This protein binds this small molecule.
Small molecule (SMILES): C[C@H](NC(=O)[C@H](CC(=O)NCC(C)(C)C)NC(=O)c1ccc(C(=O)NO)cc1)C(=O)NCc1ccccc1

Sequence of chain 1.K:
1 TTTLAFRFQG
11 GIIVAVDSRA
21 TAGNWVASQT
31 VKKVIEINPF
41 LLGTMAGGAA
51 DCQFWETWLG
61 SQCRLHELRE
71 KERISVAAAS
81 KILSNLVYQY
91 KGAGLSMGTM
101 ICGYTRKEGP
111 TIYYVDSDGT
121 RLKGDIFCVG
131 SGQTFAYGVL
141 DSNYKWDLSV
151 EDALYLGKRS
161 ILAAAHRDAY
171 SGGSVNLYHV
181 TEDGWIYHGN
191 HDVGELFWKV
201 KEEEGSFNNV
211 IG

Binding-site contacts:
Ligand atom C17 contacts residue THR1 of chain 1.K at 3.0 Å.
Ligand atom C30 contacts residue SER130 of chain 1.L at 3.5 Å.
Ligand atom N29 contacts residue SER130 of chain 1.L at 2.9 Å (h-bond).
Ligand atom C23 contacts residue LYS33 of chain 1.K at 3.8 Å.
Ligand atom C23 contacts residue ALA49 of chain 1.K at 3.7 Å (hydrophobic).
Ligand atom C22 contacts residue VAL31 of chain 1.K at 3.3 Å (hydrophobic).
Ligand atom O24 contacts residue ALA20 of chain 1.K at 3.2 Å.
Ligand atom C14 contacts residue THR21 of chain 1.K at 3.5 Å.
Ligand atom C12 contacts residue THR21 of chain 1.K at 3.6 Å.
Ligand atom N16 contacts residue MES1 of chain 1.IA at 3.7 Å.
Ligand atom O35 contacts residue ALA27 of chain 1.K at 3.8 Å.
Ligand atom C14 contacts residue GLY47 of chain 1.K at 3.6 Å.
Ligand atom N10 contacts residue ASP126 of chain 1.L at 3.3 Å (salt-bridge).
Ligand atom O24 contacts residue MG1 of chain 1.HA at 3.3 Å.
Ligand atom C21 contacts residue ALA49 of chain 1.K at 3.8 Å (hydrophobic).
Ligand atom N03 contacts residue PRO127 of chain 1.L at 3.6 Å.
Ligand atom O26 contacts residue ALA49 of chain 1.K at 3.3 Å (h-bond).
Ligand atom O36 contacts residue THR21 of chain 1.K at 3.6 Å.
Ligand atom C25 contacts residue THR21 of chain 1.K at 3.3 Å.
Ligand atom C02 contacts residue PRO127 of chain 1.L at 3.7 Å (hydrophobic).
Ligand atom C17 contacts residue MES1 of chain 1.IA at 3.7 Å.
Ligand atom O04 contacts residue TYR106 of chain 1.L at 3.6 Å.
Ligand atom C20 contacts residue MET45 of chain 1.K at 3.6 Å (hydrophobic).
Ligand atom C28 contacts residue SER130 of chain 1.L at 3.7 Å.
Ligand atom N13 contacts residue THR21 of chain 1.K at 2.7 Å (h-bond).
Ligand atom C11 contacts residue THR21 of chain 1.K at 3.6 Å.
Ligand atom C18 contacts residue LYS33 of chain 1.K at 3.6 Å.
Ligand atom N29 contacts residue ASP126 of chain 1.L at 3.8 Å.
Ligand atom C17 contacts residue GLY47 of chain 1.K at 3.7 Å.
Ligand atom C34 contacts residue SER130 of chain 1.L at 3.8 Å.
Ligand atom C33 contacts residue ARG137 of chain 1.L at 3.8 Å.
Ligand atom C37 contacts residue ASP126 of chain 1.L at 3.3 Å.
Ligand atom C15 contacts residue MG1 of chain 1.HA at 3.8 Å.
Ligand atom O24 contacts residue THR21 of chain 1.K at 3.0 Å (h-bond).
Ligand atom C15 contacts residue GLY47 of chain 1.K at 3.7 Å.
Ligand atom O36 contacts residue ALA22 of chain 1.K at 3.5 Å.
Ligand atom N16 contacts residue GLY47 of chain 1.K at 2.8 Å (h-bond).
Ligand atom C22 contacts residue ALA49 of chain 1.K at 3.5 Å (hydrophobic).
Ligand atom C33 contacts residue SER124 of chain 1.L at 3.4 Å.
Ligand atom C27 contacts residue ALA49 of chain 1.K at 3.8 Å (hydrophobic).

Sequence of chain 1.L:
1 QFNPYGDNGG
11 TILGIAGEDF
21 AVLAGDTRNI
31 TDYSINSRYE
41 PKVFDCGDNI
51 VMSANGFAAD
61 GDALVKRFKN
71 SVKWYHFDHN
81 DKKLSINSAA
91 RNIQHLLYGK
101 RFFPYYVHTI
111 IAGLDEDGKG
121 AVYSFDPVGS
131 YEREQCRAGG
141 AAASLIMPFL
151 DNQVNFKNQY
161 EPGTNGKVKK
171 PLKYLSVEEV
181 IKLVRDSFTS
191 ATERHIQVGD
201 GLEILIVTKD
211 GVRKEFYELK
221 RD